The protein below binds the small molecule below.
Small molecule (SMILES): C[C@@H]1O[C@@H](Oc2c(-c3ccc(O)c(O)c3)oc3cc(O)cc(O)c3c2=O)[C@H](O)[C@H](O)[C@H]1O

Binding-site contacts:
Ligand atom C12 contacts residue HIS77 of chain 1.A at 3.4 Å.
Ligand atom O6 contacts residue TYR97 of chain 1.B at 3.4 Å.
Ligand atom O9 contacts residue ILE94 of chain 1.A at 3.5 Å.
Ligand atom C15 contacts residue HIS77 of chain 1.A at 3.5 Å.
Ligand atom C5 contacts residue TYR97 of chain 1.A at 3.5 Å (hydrophobic).
Ligand atom O3 contacts residue ILE94 of chain 1.A at 3.5 Å (h-bond).
Ligand atom O2 contacts residue HIS77 of chain 1.B at 3.3 Å.
Ligand atom C13 contacts residue TYR97 of chain 1.B at 3.4 Å (hydrophobic).
Ligand atom C9 contacts residue TYR97 of chain 1.A at 3.2 Å (hydrophobic).
Ligand atom C13 contacts residue HIS77 of chain 1.A at 3.3 Å.
Ligand atom C10 contacts residue HIS77 of chain 1.B at 3.4 Å.
Ligand atom C3 contacts residue HIS77 of chain 1.B at 3.1 Å.
Ligand atom O6 contacts residue HIS77 of chain 1.A at 3.6 Å.
Ligand atom O4 contacts residue ALA101 of chain 1.A at 3.1 Å.
Ligand atom O5 contacts residue HIS77 of chain 1.A at 3.5 Å (h-bond).
Ligand atom C7 contacts residue GLN73 of chain 1.B at 3.2 Å.
Ligand atom O9 contacts residue LYS92 of chain 1.A at 3.0 Å (salt-bridge).
Ligand atom C2 contacts residue HIS77 of chain 1.B at 3.4 Å.
Ligand atom O1 contacts residue TYR97 of chain 1.B at 3.4 Å (h-bond).
Ligand atom C14 contacts residue HIS77 of chain 1.A at 3.5 Å.
Ligand atom C14 contacts residue TYR97 of chain 1.B at 3.5 Å (hydrophobic).
Ligand atom O1 contacts residue HIS77 of chain 1.B at 3.5 Å.
Ligand atom C16 contacts residue HIS77 of chain 1.A at 3.5 Å.
Ligand atom O5 contacts residue GLN73 of chain 1.A at 3.2 Å.
Ligand atom C11 contacts residue HIS77 of chain 1.A at 3.5 Å.
Ligand atom C25 contacts residue SER91 of chain 1.A at 3.4 Å.
Ligand atom O1 contacts residue TYR97 of chain 1.A at 3.4 Å.
Ligand atom O8 contacts residue SER91 of chain 1.A at 2.8 Å (h-bond).
Ligand atom O8 contacts residue TYR97 of chain 1.A at 3.3 Å.
Ligand atom C10 contacts residue TYR97 of chain 1.A at 3.3 Å (hydrophobic).
Ligand atom O7 contacts residue HIS77 of chain 1.B at 3.4 Å (h-bond).
Ligand atom O4 contacts residue GLN73 of chain 1.B at 3.0 Å.
Ligand atom O9 contacts residue SER91 of chain 1.A at 2.8 Å (h-bond).
Ligand atom C4 contacts residue HIS77 of chain 1.B at 3.3 Å.
Ligand atom O5 contacts residue TYR97 of chain 1.B at 3.2 Å.
Ligand atom C8 contacts residue TYR97 of chain 1.A at 3.4 Å (hydrophobic).
Ligand atom C21 contacts residue TYR97 of chain 1.A at 3.4 Å (hydrophobic).
Ligand atom C26 contacts residue SER91 of chain 1.A at 3.4 Å.
Ligand atom C8 contacts residue GLN73 of chain 1.B at 2.9 Å.
Ligand atom C6 contacts residue GLN73 of chain 1.B at 3.5 Å.

Sequence of chain 1.B:
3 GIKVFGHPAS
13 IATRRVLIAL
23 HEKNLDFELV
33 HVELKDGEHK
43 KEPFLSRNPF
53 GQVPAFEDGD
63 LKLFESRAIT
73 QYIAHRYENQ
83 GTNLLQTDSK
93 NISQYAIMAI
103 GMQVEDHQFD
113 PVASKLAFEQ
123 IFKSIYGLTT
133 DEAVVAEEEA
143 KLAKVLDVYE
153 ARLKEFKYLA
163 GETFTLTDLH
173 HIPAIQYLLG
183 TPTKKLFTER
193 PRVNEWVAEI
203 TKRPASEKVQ

Sequence of chain 1.A:
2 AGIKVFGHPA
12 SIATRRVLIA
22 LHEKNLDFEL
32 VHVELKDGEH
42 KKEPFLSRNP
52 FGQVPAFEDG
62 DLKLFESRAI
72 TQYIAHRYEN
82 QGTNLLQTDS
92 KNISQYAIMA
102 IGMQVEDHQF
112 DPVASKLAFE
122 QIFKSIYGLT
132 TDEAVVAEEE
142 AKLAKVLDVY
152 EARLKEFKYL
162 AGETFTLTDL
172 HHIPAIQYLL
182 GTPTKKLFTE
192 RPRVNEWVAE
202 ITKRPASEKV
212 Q